Binding-site contacts:
Ligand atom O2 contacts residue PHE111 of chain 1.D at 4.5 Å.
Ligand atom C11 contacts residue LEU108 of chain 1.D at 3.7 Å (hydrophobic).
Ligand atom C12 contacts residue ARG15 of chain 1.D at 3.9 Å.
Ligand atom C7 contacts residue PHE222 of chain 1.D at 3.5 Å (hydrophobic).
Ligand atom C16 contacts residue GLY14 of chain 1.D at 4.3 Å.
Ligand atom C9 contacts residue LEU108 of chain 1.D at 4.5 Å (hydrophobic).
Ligand atom C12 contacts residue LEU108 of chain 1.D at 4.3 Å (hydrophobic).
Ligand atom C1 contacts residue LEU108 of chain 1.D at 3.7 Å (hydrophobic).
Ligand atom O1 contacts residue PHE111 of chain 1.D at 3.9 Å.
Ligand atom C11 contacts residue ARG15 of chain 1.D at 4.0 Å.
Ligand atom C3 contacts residue PHE111 of chain 1.D at 4.3 Å (hydrophobic).
Ligand atom C16 contacts residue PHE111 of chain 1.D at 3.7 Å (hydrophobic).
Ligand atom O2 contacts residue GLY14 of chain 1.D at 3.2 Å.
Ligand atom O2 contacts residue TYR9 of chain 1.D at 3.2 Å (h-bond).
Ligand atom O2 contacts residue ARG15 of chain 1.D at 3.3 Å (salt-bridge).
Ligand atom C15 contacts residue PHE111 of chain 1.D at 3.7 Å (hydrophobic).
Ligand atom C17 contacts residue TYR9 of chain 1.D at 3.5 Å (hydrophobic).
Ligand atom C6 contacts residue PHE222 of chain 1.D at 3.7 Å (hydrophobic).
Ligand atom C17 contacts residue ARG15 of chain 1.D at 4.3 Å.
Ligand atom C7 contacts residue PHE111 of chain 1.D at 4.0 Å (hydrophobic).
Ligand atom C4 contacts residue PHE111 of chain 1.D at 4.2 Å (hydrophobic).
Ligand atom C15 contacts residue PHE220 of chain 1.D at 4.1 Å (hydrophobic).
Ligand atom C17 contacts residue PHE111 of chain 1.D at 4.2 Å (hydrophobic).
Ligand atom C17 contacts residue GLY14 of chain 1.D at 4.1 Å.
Ligand atom C16 contacts residue ILE12 of chain 1.D at 3.6 Å (hydrophobic).
Ligand atom C18 contacts residue TYR9 of chain 1.D at 4.5 Å (hydrophobic).
Ligand atom C14 contacts residue PHE111 of chain 1.D at 4.0 Å (hydrophobic).
Ligand atom C16 contacts residue PHE220 of chain 1.D at 4.3 Å (hydrophobic).
Ligand atom C18 contacts residue ARG15 of chain 1.D at 4.2 Å.
Ligand atom C16 contacts residue TYR9 of chain 1.D at 3.5 Å (hydrophobic).

The protein below binds the small molecule below.
Small molecule (SMILES): C[C@]12CCC(=O)C=C1CC[C@@H]1[C@@H]2CC[C@]2(C)C(=O)CC[C@@H]12

Sequence of chain 1.D:
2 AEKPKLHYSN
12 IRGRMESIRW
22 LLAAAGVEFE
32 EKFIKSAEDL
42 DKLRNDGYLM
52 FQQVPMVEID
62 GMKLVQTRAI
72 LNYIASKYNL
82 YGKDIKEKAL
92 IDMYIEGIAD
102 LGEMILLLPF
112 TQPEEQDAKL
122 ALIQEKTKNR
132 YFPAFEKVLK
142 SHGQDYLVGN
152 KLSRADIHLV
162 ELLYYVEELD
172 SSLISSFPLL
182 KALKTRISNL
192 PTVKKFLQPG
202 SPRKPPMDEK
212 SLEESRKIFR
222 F